The protein below binds the small molecule below.
Small molecule (SMILES): CC(=O)N[C@@H]1[C@@H](O)[C@H](O)[C@@H](CO)O[C@H]1O

Sequence of chain 21.A:
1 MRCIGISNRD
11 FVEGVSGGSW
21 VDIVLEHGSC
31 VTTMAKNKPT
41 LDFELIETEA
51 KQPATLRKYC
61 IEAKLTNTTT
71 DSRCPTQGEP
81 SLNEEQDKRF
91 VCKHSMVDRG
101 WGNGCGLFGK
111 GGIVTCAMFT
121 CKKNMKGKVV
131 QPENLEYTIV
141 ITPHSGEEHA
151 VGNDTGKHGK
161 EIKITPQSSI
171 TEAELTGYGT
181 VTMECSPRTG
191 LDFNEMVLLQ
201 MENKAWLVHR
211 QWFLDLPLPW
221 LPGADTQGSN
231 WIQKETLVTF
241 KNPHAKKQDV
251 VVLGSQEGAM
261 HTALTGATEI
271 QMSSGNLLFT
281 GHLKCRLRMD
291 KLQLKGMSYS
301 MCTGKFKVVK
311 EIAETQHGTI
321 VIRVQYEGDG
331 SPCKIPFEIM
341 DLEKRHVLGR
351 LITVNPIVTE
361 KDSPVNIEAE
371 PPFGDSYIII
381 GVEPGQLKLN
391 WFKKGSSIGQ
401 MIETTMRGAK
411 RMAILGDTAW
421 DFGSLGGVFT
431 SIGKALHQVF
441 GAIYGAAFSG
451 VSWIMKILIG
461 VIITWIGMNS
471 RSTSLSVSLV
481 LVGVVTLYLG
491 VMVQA

Binding-site contacts:
Ligand atom C5 contacts residue ASN67 of chain 21.A at 3.7 Å.
Ligand atom O5 contacts residue ASN67 of chain 21.A at 2.4 Å (h-bond).
Ligand atom C4 contacts residue ASN67 of chain 21.A at 4.2 Å.
Ligand atom O7 contacts residue ASN67 of chain 21.A at 4.3 Å.
Ligand atom C2 contacts residue ASN67 of chain 21.A at 2.5 Å.
Ligand atom C8 contacts residue PHE90 of chain 21.A at 3.7 Å (hydrophobic).
Ligand atom C3 contacts residue ASN67 of chain 21.A at 3.8 Å.
Ligand atom C1 contacts residue ASN67 of chain 21.A at 1.4 Å.
Ligand atom C7 contacts residue ASN67 of chain 21.A at 3.9 Å.
Ligand atom C8 contacts residue MET118 of chain 21.A at 4.3 Å (hydrophobic).
Ligand atom C8 contacts residue ASN67 of chain 21.A at 4.3 Å.
Ligand atom N2 contacts residue ASN67 of chain 21.A at 2.9 Å (h-bond).